Binding-site contacts:
Ligand atom C2 contacts residue ASN154 of chain 29.E at 4.1 Å.
Ligand atom N2 contacts residue ASN154 of chain 29.E at 4.0 Å.
Ligand atom O7 contacts residue THR156 of chain 29.E at 4.5 Å.
Ligand atom C3 contacts residue THR156 of chain 29.E at 4.4 Å.
Ligand atom C8 contacts residue THR156 of chain 29.E at 3.7 Å.
Ligand atom C7 contacts residue ASN154 of chain 29.E at 3.7 Å.
Ligand atom C7 contacts residue THR156 of chain 29.E at 3.6 Å.
Ligand atom N2 contacts residue THR156 of chain 29.E at 3.2 Å.
Ligand atom O7 contacts residue ASN154 of chain 29.E at 3.2 Å (h-bond).
Ligand atom C8 contacts residue ASN154 of chain 29.E at 4.5 Å.
Ligand atom C1 contacts residue THR156 of chain 29.E at 3.6 Å.
Ligand atom O5 contacts residue MET151 of chain 29.E at 4.2 Å.
Ligand atom C2 contacts residue THR156 of chain 29.E at 3.9 Å.
Ligand atom C1 contacts residue ASN154 of chain 29.E at 3.1 Å.
Ligand atom O6 contacts residue MET151 of chain 29.E at 3.5 Å.
Ligand atom O5 contacts residue ASN154 of chain 29.E at 3.8 Å.

A small-molecule ligand and the protein it binds are described below.
Small molecule (SMILES): CC(=O)N[C@H]1[C@H](O[C@H]2[C@H](O)[C@@H](NC(C)=O)CO[C@@H]2CO)O[C@H](CO)[C@@H](O)[C@@H]1O

Sequence of chain 29.E:
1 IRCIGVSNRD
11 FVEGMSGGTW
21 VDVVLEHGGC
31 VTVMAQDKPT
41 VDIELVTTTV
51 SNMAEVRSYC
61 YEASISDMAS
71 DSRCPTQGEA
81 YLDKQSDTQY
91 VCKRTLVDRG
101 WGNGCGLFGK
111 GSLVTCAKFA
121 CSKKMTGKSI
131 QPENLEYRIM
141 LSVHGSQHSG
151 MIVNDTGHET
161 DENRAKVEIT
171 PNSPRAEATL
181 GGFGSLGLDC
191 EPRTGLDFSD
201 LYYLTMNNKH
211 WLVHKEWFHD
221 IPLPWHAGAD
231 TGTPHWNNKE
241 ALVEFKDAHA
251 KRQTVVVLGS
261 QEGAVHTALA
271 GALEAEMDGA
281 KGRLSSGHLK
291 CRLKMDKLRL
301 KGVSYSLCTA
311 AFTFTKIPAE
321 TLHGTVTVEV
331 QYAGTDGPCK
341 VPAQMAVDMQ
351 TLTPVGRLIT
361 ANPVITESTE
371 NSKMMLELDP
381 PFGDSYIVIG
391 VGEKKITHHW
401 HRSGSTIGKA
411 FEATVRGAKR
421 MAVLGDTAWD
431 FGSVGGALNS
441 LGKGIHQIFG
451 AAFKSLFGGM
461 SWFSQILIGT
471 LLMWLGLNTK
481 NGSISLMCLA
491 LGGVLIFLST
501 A